Binding-site contacts:
Ligand atom N5 contacts residue ASP175 of chain 1.A at 3.7 Å.
Ligand atom N2 contacts residue ALA114 of chain 1.A at 2.8 Å (h-bond).
Ligand atom C5 contacts residue ALA114 of chain 1.A at 3.2 Å (hydrophobic).
Ligand atom C6 contacts residue ALA114 of chain 1.A at 3.9 Å (hydrophobic).
Ligand atom N3 contacts residue GLN172 of chain 1.A at 3.8 Å.
Ligand atom C19 contacts residue THR174 of chain 1.A at 3.4 Å.
Ligand atom C10 contacts residue GLU118 of chain 1.A at 3.3 Å.
Ligand atom C1 contacts residue ASN116 of chain 1.A at 3.8 Å.
Ligand atom C13 contacts residue THR174 of chain 1.A at 3.6 Å.
Ligand atom N1 contacts residue LEU111 of chain 1.A at 3.6 Å.
Ligand atom C10 contacts residue LEU40 of chain 1.A at 3.5 Å (hydrophobic).
Ligand atom C15 contacts residue ALA61 of chain 1.A at 3.8 Å (hydrophobic).
Ligand atom C15 contacts residue LEU164 of chain 1.A at 3.4 Å (hydrophobic).
Ligand atom C16 contacts residue SER112 of chain 1.A at 3.2 Å.
Ligand atom C1 contacts residue LYS115 of chain 1.A at 3.8 Å.
Ligand atom N4 contacts residue THR174 of chain 1.A at 3.6 Å (h-bond).
Ligand atom C16 contacts residue ALA61 of chain 1.A at 3.5 Å (hydrophobic).
Ligand atom C19 contacts residue LYS63 of chain 1.A at 3.9 Å.
Ligand atom C14 contacts residue SER112 of chain 1.A at 3.8 Å.
Ligand atom O1 contacts residue LYS115 of chain 1.A at 2.8 Å (salt-bridge).
Ligand atom C7 contacts residue LEU164 of chain 1.A at 3.7 Å (hydrophobic).
Ligand atom N3 contacts residue LEU111 of chain 1.A at 3.3 Å.
Ligand atom C18 contacts residue LYS63 of chain 1.A at 3.8 Å.
Ligand atom C16 contacts residue LEU164 of chain 1.A at 3.7 Å (hydrophobic).
Ligand atom N3 contacts residue SER112 of chain 1.A at 2.8 Å (h-bond).
Ligand atom C11 contacts residue LEU164 of chain 1.A at 3.4 Å (hydrophobic).
Ligand atom C3 contacts residue ALA114 of chain 1.A at 3.5 Å (hydrophobic).
Ligand atom C16 contacts residue ALA114 of chain 1.A at 3.3 Å (hydrophobic).
Ligand atom C3 contacts residue LYS115 of chain 1.A at 3.7 Å.
Ligand atom N5 contacts residue LYS63 of chain 1.A at 2.9 Å (salt-bridge).
Ligand atom C18 contacts residue ASP175 of chain 1.A at 3.6 Å.
Ligand atom O1 contacts residue GLY117 of chain 1.A at 3.8 Å.
Ligand atom O2 contacts residue GLY117 of chain 1.A at 3.8 Å.
Ligand atom N3 contacts residue VAL95 of chain 1.A at 3.1 Å.
Ligand atom C14 contacts residue THR174 of chain 1.A at 3.8 Å.
Ligand atom C2 contacts residue LYS115 of chain 1.A at 3.7 Å.
Ligand atom N2 contacts residue TYR113 of chain 1.A at 3.7 Å.
Ligand atom C9 contacts residue LEU40 of chain 1.A at 3.9 Å (hydrophobic).
Ligand atom O3 contacts residue LEU40 of chain 1.A at 3.2 Å (h-bond).
Ligand atom N1 contacts residue THR174 of chain 1.A at 3.0 Å (h-bond).

Sequence of chain 1.A:
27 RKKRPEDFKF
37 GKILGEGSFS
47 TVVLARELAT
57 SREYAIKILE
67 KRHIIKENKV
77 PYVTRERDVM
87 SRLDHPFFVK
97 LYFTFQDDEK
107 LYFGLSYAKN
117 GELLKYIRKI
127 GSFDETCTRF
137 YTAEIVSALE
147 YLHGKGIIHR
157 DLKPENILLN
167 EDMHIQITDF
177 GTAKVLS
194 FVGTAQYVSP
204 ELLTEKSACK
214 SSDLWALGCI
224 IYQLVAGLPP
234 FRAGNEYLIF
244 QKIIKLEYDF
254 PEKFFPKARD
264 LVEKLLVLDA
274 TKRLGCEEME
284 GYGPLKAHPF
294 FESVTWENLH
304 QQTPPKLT

A protein and the small-molecule ligand that binds it are described below.
Small molecule (SMILES): COCCOc1cc2ncc3c(N)nc(-n4ccnc4)cc3c2cc1OC